Sequence of chain 1.A:
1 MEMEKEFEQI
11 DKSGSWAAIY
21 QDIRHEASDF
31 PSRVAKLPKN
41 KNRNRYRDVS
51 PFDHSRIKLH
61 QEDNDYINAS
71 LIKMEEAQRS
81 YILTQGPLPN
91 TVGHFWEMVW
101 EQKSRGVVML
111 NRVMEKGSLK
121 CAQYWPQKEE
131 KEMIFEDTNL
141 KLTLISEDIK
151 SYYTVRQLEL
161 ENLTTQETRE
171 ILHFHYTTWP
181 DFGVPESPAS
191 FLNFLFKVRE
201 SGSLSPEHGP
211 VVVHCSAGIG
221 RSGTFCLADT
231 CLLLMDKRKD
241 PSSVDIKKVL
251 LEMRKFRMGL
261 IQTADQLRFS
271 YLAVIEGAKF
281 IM

The small molecule below binds the protein below.
Small molecule (SMILES): Cn1[nH]c(=O)cc1Nc1ccccc1

Binding-site contacts:
Ligand atom N07 contacts residue ILE281 of chain 1.A at 3.8 Å.
Ligand atom C09 contacts residue PRO241 of chain 1.A at 3.7 Å (hydrophobic).
Ligand atom N07 contacts residue MET282 of chain 1.A at 3.8 Å.
Ligand atom C01 contacts residue MET235 of chain 1.A at 3.5 Å (hydrophobic).
Ligand atom C10 contacts residue MET235 of chain 1.A at 3.8 Å (hydrophobic).
Ligand atom N02 contacts residue MET235 of chain 1.A at 3.5 Å.
Ligand atom N02 contacts residue ILE281 of chain 1.A at 4.2 Å.
Ligand atom O06 contacts residue LEU232 of chain 1.A at 3.5 Å (h-bond).
Ligand atom N07 contacts residue ALA278 of chain 1.A at 3.3 Å.
Ligand atom C05 contacts residue MET282 of chain 1.A at 3.6 Å (hydrophobic).
Ligand atom C10 contacts residue PRO241 of chain 1.A at 3.8 Å (hydrophobic).
Ligand atom C01 contacts residue ALA278 of chain 1.A at 2.1 Å (hydrophobic).
Ligand atom C04 contacts residue MET282 of chain 1.A at 2.5 Å (hydrophobic).
Ligand atom C09 contacts residue MET282 of chain 1.A at 3.4 Å (hydrophobic).
Ligand atom N02 contacts residue MET282 of chain 1.A at 3.1 Å.
Ligand atom C03 contacts residue PRO241 of chain 1.A at 3.9 Å (hydrophobic).
Ligand atom C05 contacts residue ILE281 of chain 1.A at 4.1 Å (hydrophobic).
Ligand atom N02 contacts residue ALA278 of chain 1.A at 3.1 Å.
Ligand atom C11 contacts residue PRO241 of chain 1.A at 4.4 Å (hydrophobic).
Ligand atom C03 contacts residue ALA278 of chain 1.A at 4.3 Å (hydrophobic).
Ligand atom C12 contacts residue GLU2 of chain 1.A at 4.3 Å.
Ligand atom N08 contacts residue PRO241 of chain 1.A at 3.9 Å.
Ligand atom C14 contacts residue MET282 of chain 1.A at 4.1 Å (hydrophobic).
Ligand atom C11 contacts residue MET235 of chain 1.A at 4.5 Å (hydrophobic).
Ligand atom C01 contacts residue MET282 of chain 1.A at 4.0 Å (hydrophobic).
Ligand atom C01 contacts residue LYS279 of chain 1.A at 4.0 Å.
Ligand atom C05 contacts residue MET235 of chain 1.A at 2.9 Å (hydrophobic).
Ligand atom C05 contacts residue ASP236 of chain 1.A at 3.6 Å.
Ligand atom N08 contacts residue MET282 of chain 1.A at 2.0 Å.
Ligand atom C11 contacts residue GLU2 of chain 1.A at 4.4 Å.
Ligand atom C04 contacts residue ASP236 of chain 1.A at 4.3 Å.
Ligand atom C14 contacts residue PRO241 of chain 1.A at 3.9 Å (hydrophobic).
Ligand atom N07 contacts residue MET235 of chain 1.A at 3.3 Å.
Ligand atom C03 contacts residue MET282 of chain 1.A at 2.1 Å (hydrophobic).
Ligand atom O06 contacts residue ASP236 of chain 1.A at 2.6 Å (salt-bridge).
Ligand atom C04 contacts residue PRO241 of chain 1.A at 3.7 Å (hydrophobic).
Ligand atom O06 contacts residue ILE281 of chain 1.A at 4.4 Å.
Ligand atom C04 contacts residue MET235 of chain 1.A at 3.2 Å (hydrophobic).
Ligand atom O06 contacts residue MET235 of chain 1.A at 2.5 Å.
Ligand atom C03 contacts residue MET235 of chain 1.A at 4.1 Å (hydrophobic).